Sequence of chain 35.A:
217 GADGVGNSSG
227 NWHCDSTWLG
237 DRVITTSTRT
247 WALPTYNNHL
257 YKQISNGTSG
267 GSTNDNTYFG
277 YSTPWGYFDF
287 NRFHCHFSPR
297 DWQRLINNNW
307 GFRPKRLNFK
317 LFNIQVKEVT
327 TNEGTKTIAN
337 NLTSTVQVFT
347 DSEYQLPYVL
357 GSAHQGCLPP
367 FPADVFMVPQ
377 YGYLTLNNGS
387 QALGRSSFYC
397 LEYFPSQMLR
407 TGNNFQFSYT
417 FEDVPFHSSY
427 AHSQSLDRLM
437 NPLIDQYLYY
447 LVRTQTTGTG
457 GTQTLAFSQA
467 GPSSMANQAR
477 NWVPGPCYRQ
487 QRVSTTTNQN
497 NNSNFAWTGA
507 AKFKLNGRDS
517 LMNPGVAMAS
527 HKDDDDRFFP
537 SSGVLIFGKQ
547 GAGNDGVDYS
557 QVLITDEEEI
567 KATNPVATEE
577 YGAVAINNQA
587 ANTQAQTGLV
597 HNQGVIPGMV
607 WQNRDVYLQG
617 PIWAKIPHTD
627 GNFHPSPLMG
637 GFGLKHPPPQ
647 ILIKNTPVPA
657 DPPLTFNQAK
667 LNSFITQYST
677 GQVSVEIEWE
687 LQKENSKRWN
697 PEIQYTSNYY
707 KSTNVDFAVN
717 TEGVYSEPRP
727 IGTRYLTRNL

Sequence of chain 36.A:
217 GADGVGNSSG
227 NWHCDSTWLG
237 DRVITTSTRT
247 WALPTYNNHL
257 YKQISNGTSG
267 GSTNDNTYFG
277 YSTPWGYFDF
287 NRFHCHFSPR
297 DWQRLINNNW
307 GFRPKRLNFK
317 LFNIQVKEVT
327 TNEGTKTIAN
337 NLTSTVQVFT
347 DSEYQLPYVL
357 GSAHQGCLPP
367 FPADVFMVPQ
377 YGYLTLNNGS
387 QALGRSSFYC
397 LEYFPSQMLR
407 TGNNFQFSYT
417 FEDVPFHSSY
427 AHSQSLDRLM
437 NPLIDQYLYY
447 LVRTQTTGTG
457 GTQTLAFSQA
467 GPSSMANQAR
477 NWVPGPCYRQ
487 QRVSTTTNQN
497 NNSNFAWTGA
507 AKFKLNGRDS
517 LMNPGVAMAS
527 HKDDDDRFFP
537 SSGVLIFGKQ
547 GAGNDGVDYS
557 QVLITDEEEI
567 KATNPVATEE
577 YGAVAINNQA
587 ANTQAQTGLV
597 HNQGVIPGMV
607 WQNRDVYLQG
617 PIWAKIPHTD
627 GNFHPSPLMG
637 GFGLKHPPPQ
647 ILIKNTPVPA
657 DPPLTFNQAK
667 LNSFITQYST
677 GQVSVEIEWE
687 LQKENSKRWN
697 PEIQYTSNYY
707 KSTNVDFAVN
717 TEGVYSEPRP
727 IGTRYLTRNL

Binding-site contacts:
Ligand atom N7 contacts residue HIS630 of chain 36.A at 4.1 Å.
Ligand atom N6 contacts residue SER632 of chain 36.A at 3.3 Å (h-bond).
Ligand atom N9 contacts residue HIS630 of chain 36.A at 4.2 Å.
Ligand atom O1P contacts residue LYS641 of chain 35.A at 4.0 Å.
Ligand atom C2 contacts residue PRO631 of chain 36.A at 3.3 Å (hydrophobic).
Ligand atom N6 contacts residue GLY639 of chain 36.A at 3.6 Å (h-bond).
Ligand atom C2' contacts residue HIS630 of chain 36.A at 3.2 Å.
Ligand atom N6 contacts residue GLY637 of chain 36.A at 3.7 Å.
Ligand atom N1 contacts residue VAL420 of chain 36.A at 3.7 Å.
Ligand atom N3 contacts residue PRO631 of chain 36.A at 3.6 Å.
Ligand atom N6 contacts residue VAL420 of chain 36.A at 4.0 Å.
Ligand atom N1 contacts residue PHE638 of chain 36.A at 4.3 Å.
Ligand atom C8 contacts residue HIS630 of chain 36.A at 3.3 Å.
Ligand atom N7 contacts residue SER632 of chain 36.A at 4.1 Å.
Ligand atom C5 contacts residue PRO631 of chain 36.A at 4.2 Å (hydrophobic).
Ligand atom C2 contacts residue GLY639 of chain 36.A at 3.1 Å.
Ligand atom C2 contacts residue VAL420 of chain 36.A at 4.3 Å (hydrophobic).
Ligand atom C6 contacts residue PRO631 of chain 36.A at 3.9 Å (hydrophobic).
Ligand atom C6 contacts residue PRO421 of chain 36.A at 4.1 Å (hydrophobic).
Ligand atom C5 contacts residue PRO421 of chain 36.A at 4.1 Å (hydrophobic).
Ligand atom N7 contacts residue ASN609 of chain 36.A at 3.8 Å.
Ligand atom C8 contacts residue PRO421 of chain 36.A at 4.3 Å (hydrophobic).
Ligand atom C6 contacts residue GLY639 of chain 36.A at 3.8 Å.
Ligand atom C1' contacts residue HIS630 of chain 36.A at 4.0 Å.
Ligand atom C4 contacts residue PRO631 of chain 36.A at 4.0 Å (hydrophobic).
Ligand atom C6 contacts residue VAL420 of chain 36.A at 4.0 Å (hydrophobic).
Ligand atom C4 contacts residue PRO421 of chain 36.A at 4.3 Å (hydrophobic).
Ligand atom C3' contacts residue HIS630 of chain 36.A at 4.4 Å.
Ligand atom N1 contacts residue PRO631 of chain 36.A at 3.5 Å (h-bond).
Ligand atom N9 contacts residue PRO421 of chain 36.A at 4.4 Å.
Ligand atom O2P contacts residue ASP626 of chain 35.A at 4.2 Å.
Ligand atom C6 contacts residue SER632 of chain 36.A at 3.9 Å.
Ligand atom N3 contacts residue GLY639 of chain 36.A at 4.3 Å.
Ligand atom N1 contacts residue PRO421 of chain 36.A at 4.3 Å.
Ligand atom N1 contacts residue GLY639 of chain 36.A at 3.1 Å (h-bond).
Ligand atom N7 contacts residue PRO421 of chain 36.A at 4.2 Å.
Ligand atom N6 contacts residue PHE638 of chain 36.A at 3.9 Å.
Ligand atom C2 contacts residue PRO421 of chain 36.A at 4.5 Å (hydrophobic).
Ligand atom C5 contacts residue SER632 of chain 36.A at 4.1 Å.
Ligand atom C1' contacts residue PRO631 of chain 36.A at 4.3 Å (hydrophobic).

A small-molecule ligand and the protein it binds are described below.
Small molecule (SMILES): Nc1ncnc2c1ncn2[C@H]1C[C@H](O)[C@@H](COP(=O)(O)O)O1